This small molecule binds to this protein.
Small molecule (SMILES): CC(=O)N[C@@H]1[C@@H](O)[C@H](O)[C@@H](CO)O[C@H]1O

Sequence of chain 1.F:
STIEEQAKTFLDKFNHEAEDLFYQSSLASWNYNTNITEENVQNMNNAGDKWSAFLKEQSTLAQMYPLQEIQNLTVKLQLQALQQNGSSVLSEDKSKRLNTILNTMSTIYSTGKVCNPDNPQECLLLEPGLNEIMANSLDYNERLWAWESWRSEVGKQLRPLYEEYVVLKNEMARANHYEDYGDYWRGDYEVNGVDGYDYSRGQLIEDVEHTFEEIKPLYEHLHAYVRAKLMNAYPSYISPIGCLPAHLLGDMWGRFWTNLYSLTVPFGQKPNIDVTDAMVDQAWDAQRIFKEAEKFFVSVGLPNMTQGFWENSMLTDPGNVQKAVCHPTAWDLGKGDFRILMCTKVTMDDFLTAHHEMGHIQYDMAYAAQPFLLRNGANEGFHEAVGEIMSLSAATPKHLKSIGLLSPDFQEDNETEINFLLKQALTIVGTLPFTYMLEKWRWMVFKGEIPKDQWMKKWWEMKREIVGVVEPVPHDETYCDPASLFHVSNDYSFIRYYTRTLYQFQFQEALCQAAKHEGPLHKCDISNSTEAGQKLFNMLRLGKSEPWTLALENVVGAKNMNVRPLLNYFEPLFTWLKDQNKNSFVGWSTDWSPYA

Binding-site contacts:
Ligand atom C3 contacts residue ASN72 of chain 1.F at 3.8 Å.
Ligand atom N2 contacts residue THR74 of chain 1.F at 3.6 Å.
Ligand atom C5 contacts residue THR74 of chain 1.F at 4.1 Å.
Ligand atom C1 contacts residue THR74 of chain 1.F at 3.3 Å.
Ligand atom C7 contacts residue ASN72 of chain 1.F at 3.1 Å.
Ligand atom C4 contacts residue THR74 of chain 1.F at 4.4 Å.
Ligand atom C8 contacts residue ASN72 of chain 1.F at 4.3 Å.
Ligand atom N2 contacts residue ASN72 of chain 1.F at 2.9 Å (h-bond).
Ligand atom C2 contacts residue ASN72 of chain 1.F at 2.5 Å.
Ligand atom C4 contacts residue ASN72 of chain 1.F at 4.2 Å.
Ligand atom O5 contacts residue THR74 of chain 1.F at 4.2 Å.
Ligand atom C5 contacts residue ASN72 of chain 1.F at 3.7 Å.
Ligand atom O7 contacts residue ASN72 of chain 1.F at 2.9 Å (h-bond).
Ligand atom O5 contacts residue ASN72 of chain 1.F at 2.4 Å (h-bond).
Ligand atom C7 contacts residue LEU73 of chain 1.F at 4.2 Å (hydrophobic).
Ligand atom C8 contacts residue LEU73 of chain 1.F at 3.9 Å (hydrophobic).
Ligand atom C2 contacts residue THR74 of chain 1.F at 3.7 Å.
Ligand atom C3 contacts residue THR74 of chain 1.F at 3.6 Å.
Ligand atom C1 contacts residue ASN72 of chain 1.F at 1.4 Å.